Sequence of chain 1.B:
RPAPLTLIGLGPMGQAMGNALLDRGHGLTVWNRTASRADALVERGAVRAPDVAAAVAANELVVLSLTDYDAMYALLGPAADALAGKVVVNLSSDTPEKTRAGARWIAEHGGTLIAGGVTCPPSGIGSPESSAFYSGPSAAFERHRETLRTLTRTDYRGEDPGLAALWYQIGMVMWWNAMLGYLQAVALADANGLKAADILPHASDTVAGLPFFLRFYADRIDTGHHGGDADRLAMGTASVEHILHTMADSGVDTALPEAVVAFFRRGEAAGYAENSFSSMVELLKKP

The small molecule below binds the protein below.
Small molecule (SMILES): Fc1ccc(F)c(C2=NCCC2)c1

Sequence of chain 1.A:
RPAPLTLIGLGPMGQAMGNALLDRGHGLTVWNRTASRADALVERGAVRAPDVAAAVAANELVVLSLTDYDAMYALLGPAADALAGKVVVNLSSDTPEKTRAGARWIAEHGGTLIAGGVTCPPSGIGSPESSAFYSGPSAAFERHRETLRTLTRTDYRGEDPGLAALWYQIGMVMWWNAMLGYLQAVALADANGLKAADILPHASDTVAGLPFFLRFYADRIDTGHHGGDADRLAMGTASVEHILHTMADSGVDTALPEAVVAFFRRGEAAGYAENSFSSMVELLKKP

Binding-site contacts:
Ligand atom CAF contacts residue TRP177 of chain 1.B at 4.2 Å (hydrophobic).
Ligand atom FAA contacts residue TYR170 of chain 1.B at 3.3 Å.
Ligand atom CAJ contacts residue TRP177 of chain 1.B at 3.8 Å (hydrophobic).
Ligand atom CAG contacts residue NDP1 of chain 1.G at 3.6 Å.
Ligand atom CAE contacts residue TRP178 of chain 1.B at 3.9 Å (hydrophobic).
Ligand atom CAM contacts residue NDP1 of chain 1.G at 4.1 Å.
Ligand atom CAI contacts residue NDP1 of chain 1.G at 3.3 Å.
Ligand atom CAF contacts residue NDP1 of chain 1.G at 3.5 Å.
Ligand atom FAB contacts residue PHE215 of chain 1.A at 3.2 Å.
Ligand atom CAM contacts residue CYS122 of chain 1.B at 3.9 Å (hydrophobic).
Ligand atom CAI contacts residue MET174 of chain 1.B at 3.5 Å (hydrophobic).
Ligand atom FAB contacts residue PRO123 of chain 1.B at 3.7 Å.
Ligand atom CAD contacts residue TRP178 of chain 1.B at 4.2 Å (hydrophobic).
Ligand atom FAB contacts residue THR121 of chain 1.B at 3.2 Å.
Ligand atom CAG contacts residue TYR219 of chain 1.A at 3.9 Å (hydrophobic).
Ligand atom CAL contacts residue NDP1 of chain 1.G at 3.5 Å.
Ligand atom CAJ contacts residue PHE215 of chain 1.A at 3.8 Å (hydrophobic).
Ligand atom CAM contacts residue VAL120 of chain 1.B at 3.9 Å (hydrophobic).
Ligand atom CAG contacts residue ASP233 of chain 1.A at 3.9 Å.
Ligand atom CAJ contacts residue NDP1 of chain 1.G at 4.1 Å.
Ligand atom FAB contacts residue CYS122 of chain 1.B at 3.7 Å.
Ligand atom FAA contacts residue NDP1 of chain 1.G at 3.5 Å.
Ligand atom CAK contacts residue PRO123 of chain 1.B at 4.1 Å (hydrophobic).
Ligand atom CAK contacts residue TRP177 of chain 1.B at 4.2 Å (hydrophobic).
Ligand atom CAH contacts residue MET174 of chain 1.B at 4.2 Å (hydrophobic).
Ligand atom CAL contacts residue MET174 of chain 1.B at 3.6 Å (hydrophobic).
Ligand atom CAM contacts residue THR121 of chain 1.B at 3.6 Å.
Ligand atom FAB contacts residue TRP177 of chain 1.B at 3.9 Å.
Ligand atom CAE contacts residue ASP233 of chain 1.A at 4.2 Å.
Ligand atom CAL contacts residue TYR170 of chain 1.B at 4.0 Å (hydrophobic).
Ligand atom NAC contacts residue TRP177 of chain 1.B at 4.0 Å.
Ligand atom NAC contacts residue NDP1 of chain 1.G at 3.2 Å (h-bond).
Ligand atom CAD contacts residue NDP1 of chain 1.G at 4.0 Å.
Ligand atom CAH contacts residue NDP1 of chain 1.G at 3.6 Å.
Ligand atom CAL contacts residue VAL120 of chain 1.B at 3.8 Å (hydrophobic).
Ligand atom CAK contacts residue PHE215 of chain 1.A at 3.9 Å (hydrophobic).
Ligand atom CAK contacts residue CYS122 of chain 1.B at 3.9 Å (hydrophobic).
Ligand atom CAK contacts residue THR121 of chain 1.B at 3.9 Å.
Ligand atom FAA contacts residue MET174 of chain 1.B at 3.4 Å.
Ligand atom CAI contacts residue TYR170 of chain 1.B at 4.1 Å (hydrophobic).